A small-molecule ligand and the protein it binds are described below.
Small molecule (SMILES): CC(=O)N[C@@H]1[C@@H](O)[C@H](O)[C@@H](CO)O[C@H]1O

Sequence of chain 1.A:
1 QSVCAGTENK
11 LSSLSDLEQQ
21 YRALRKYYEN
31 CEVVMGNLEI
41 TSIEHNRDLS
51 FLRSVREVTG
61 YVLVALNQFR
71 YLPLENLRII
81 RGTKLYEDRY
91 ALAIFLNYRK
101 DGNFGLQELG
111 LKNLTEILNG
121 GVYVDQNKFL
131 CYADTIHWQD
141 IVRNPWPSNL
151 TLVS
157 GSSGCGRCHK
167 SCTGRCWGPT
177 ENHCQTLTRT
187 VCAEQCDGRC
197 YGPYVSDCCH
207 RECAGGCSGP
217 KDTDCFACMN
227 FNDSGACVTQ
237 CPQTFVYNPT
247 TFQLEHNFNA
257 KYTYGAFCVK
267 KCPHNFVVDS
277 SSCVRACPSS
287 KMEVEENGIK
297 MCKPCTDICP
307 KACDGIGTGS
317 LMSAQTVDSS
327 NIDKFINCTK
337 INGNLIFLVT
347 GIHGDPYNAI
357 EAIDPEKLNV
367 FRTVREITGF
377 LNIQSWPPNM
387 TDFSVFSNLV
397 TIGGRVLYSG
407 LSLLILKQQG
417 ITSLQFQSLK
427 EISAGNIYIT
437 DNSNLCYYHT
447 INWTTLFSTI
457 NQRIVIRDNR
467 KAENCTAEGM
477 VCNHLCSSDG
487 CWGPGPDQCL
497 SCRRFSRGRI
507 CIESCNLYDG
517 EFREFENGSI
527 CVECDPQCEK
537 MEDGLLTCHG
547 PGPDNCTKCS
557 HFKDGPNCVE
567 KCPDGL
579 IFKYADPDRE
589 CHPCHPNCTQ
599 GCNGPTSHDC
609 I

Binding-site contacts:
Ligand atom O7 contacts residue ASN470 of chain 1.A at 2.9 Å (h-bond).
Ligand atom O7 contacts residue LYS467 of chain 1.A at 3.9 Å.
Ligand atom C4 contacts residue ASN470 of chain 1.A at 4.2 Å.
Ligand atom C8 contacts residue LYS467 of chain 1.A at 4.0 Å.
Ligand atom C3 contacts residue ASN470 of chain 1.A at 3.8 Å.
Ligand atom C7 contacts residue ASN470 of chain 1.A at 3.2 Å.
Ligand atom C2 contacts residue ASN470 of chain 1.A at 2.5 Å.
Ligand atom C7 contacts residue LYS467 of chain 1.A at 4.5 Å.
Ligand atom O5 contacts residue ASN470 of chain 1.A at 2.3 Å (h-bond).
Ligand atom C5 contacts residue ASN470 of chain 1.A at 3.7 Å.
Ligand atom N2 contacts residue ASN470 of chain 1.A at 3.1 Å (h-bond).
Ligand atom C1 contacts residue ASN470 of chain 1.A at 1.4 Å.